Sequence of chain 1.E:
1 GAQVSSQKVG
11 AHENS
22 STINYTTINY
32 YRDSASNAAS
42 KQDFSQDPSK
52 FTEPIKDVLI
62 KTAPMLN

Binding-site contacts:
Ligand atom O contacts residue SER5 of chain 1.E at 4.2 Å.
Ligand atom O contacts residue ALA2 of chain 1.E at 3.3 Å (h-bond).
Ligand atom CB contacts residue SER5 of chain 1.E at 3.9 Å.
Ligand atom CA contacts residue VAL4 of chain 1.E at 3.6 Å (hydrophobic).
Ligand atom OG contacts residue VAL4 of chain 1.E at 4.0 Å.
Ligand atom CB contacts residue VAL4 of chain 1.E at 4.5 Å (hydrophobic).
Ligand atom O contacts residue ALA2 of chain 1.E at 3.6 Å (h-bond).
Ligand atom CA contacts residue VAL4 of chain 1.E at 3.5 Å (hydrophobic).
Ligand atom O contacts residue SER6 of chain 1.E at 4.0 Å.
Ligand atom N contacts residue SER2 of chain 2.A at 3.3 Å (h-bond).
Ligand atom OG contacts residue GLN3 of chain 1.E at 3.1 Å (h-bond).
Ligand atom O contacts residue VAL4 of chain 1.E at 4.2 Å.
Ligand atom C contacts residue GLN3 of chain 1.E at 3.9 Å.
Ligand atom OG1 contacts residue SER5 of chain 1.E at 3.6 Å (h-bond).
Ligand atom N contacts residue ALA2 of chain 1.E at 2.7 Å (h-bond).
Ligand atom OG1 contacts residue VAL4 of chain 1.E at 2.9 Å (h-bond).
Ligand atom C contacts residue GLY1 of chain 1.E at 4.0 Å.
Ligand atom C contacts residue ALA2 of chain 1.E at 3.4 Å (hydrophobic).
Ligand atom N contacts residue VAL4 of chain 1.E at 2.8 Å (h-bond).
Ligand atom O contacts residue VAL4 of chain 1.E at 2.9 Å (h-bond).
Ligand atom C contacts residue VAL4 of chain 1.E at 4.1 Å (hydrophobic).
Ligand atom O contacts residue MYR1 of chain 1.G at 4.0 Å.
Ligand atom CA contacts residue ALA2 of chain 1.E at 3.4 Å (hydrophobic).
Ligand atom CA contacts residue SER2 of chain 2.A at 3.8 Å.
Ligand atom CB contacts residue GLN3 of chain 1.E at 3.4 Å.
Ligand atom CA contacts residue GLN3 of chain 1.E at 4.3 Å.
Ligand atom N contacts residue GLY1 of chain 1.E at 4.2 Å.
Ligand atom CB contacts residue GLN3 of chain 1.E at 3.9 Å.
Ligand atom CB contacts residue VAL4 of chain 1.E at 3.2 Å (hydrophobic).
Ligand atom O contacts residue GLY1 of chain 1.E at 3.0 Å (h-bond).
Ligand atom CG2 contacts residue GLN3 of chain 1.E at 4.2 Å.
Ligand atom O contacts residue GLN3 of chain 1.E at 3.0 Å (h-bond).
Ligand atom C contacts residue ALA2 of chain 1.E at 4.4 Å (hydrophobic).
Ligand atom CA contacts residue GLY1 of chain 1.E at 4.4 Å.
Ligand atom OG1 contacts residue GLN3 of chain 1.E at 2.7 Å (h-bond).
Ligand atom C contacts residue VAL4 of chain 1.E at 3.4 Å (hydrophobic).
Ligand atom CB contacts residue ALA2 of chain 1.E at 4.0 Å (hydrophobic).

This protein binds this small molecule.
Small molecule (SMILES): C[C@@H](O)[C@@H](C=O)NC(=O)[C@H](CO)NC(=O)[C@H](CO)NC(=O)[C@H](CO)NC(=O)CN

Sequence of chain 2.A:
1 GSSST